Sequence of chain 1.A:
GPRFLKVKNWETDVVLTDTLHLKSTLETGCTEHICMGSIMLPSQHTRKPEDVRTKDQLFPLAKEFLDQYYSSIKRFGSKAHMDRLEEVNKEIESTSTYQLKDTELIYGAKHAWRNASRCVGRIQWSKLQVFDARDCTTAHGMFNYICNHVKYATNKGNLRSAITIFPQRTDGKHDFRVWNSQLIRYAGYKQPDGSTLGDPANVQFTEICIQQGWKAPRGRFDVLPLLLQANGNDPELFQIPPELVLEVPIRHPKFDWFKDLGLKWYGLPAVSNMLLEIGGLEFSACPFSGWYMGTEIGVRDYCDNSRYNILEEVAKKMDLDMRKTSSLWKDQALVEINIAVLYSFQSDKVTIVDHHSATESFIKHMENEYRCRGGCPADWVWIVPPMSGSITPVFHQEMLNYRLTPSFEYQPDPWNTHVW

Binding-site contacts:
Ligand atom C1 contacts residue HEM1 of chain 1.C at 3.5 Å.
Ligand atom N3 contacts residue GLU296 of chain 1.A at 2.8 Å (salt-bridge).
Ligand atom C8 contacts residue HEM1 of chain 1.C at 3.5 Å.
Ligand atom N1 contacts residue GLU296 of chain 1.A at 2.8 Å (salt-bridge).
Ligand atom C15 contacts residue HEM1 of chain 1.C at 3.7 Å.
Ligand atom C17 contacts residue LEU41 of chain 1.A at 3.7 Å (hydrophobic).
Ligand atom C11 contacts residue VAL271 of chain 1.A at 3.5 Å (hydrophobic).
Ligand atom C1 contacts residue SER289 of chain 1.A at 3.5 Å.
Ligand atom C5 contacts residue PRO269 of chain 1.A at 3.8 Å (hydrophobic).
Ligand atom C11 contacts residue HEM1 of chain 1.C at 3.8 Å.
Ligand atom C10 contacts residue VAL271 of chain 1.A at 3.8 Å (hydrophobic).
Ligand atom C8 contacts residue VAL271 of chain 1.A at 3.9 Å (hydrophobic).
Ligand atom C13 contacts residue HEM1 of chain 1.C at 3.2 Å.
Ligand atom S contacts residue HEM1 of chain 1.C at 3.5 Å.
Ligand atom S contacts residue GLY290 of chain 1.A at 3.7 Å.
Ligand atom C10 contacts residue HEM1 of chain 1.C at 3.6 Å.
Ligand atom C1 contacts residue GLY290 of chain 1.A at 3.1 Å.
Ligand atom N3 contacts residue HEM1 of chain 1.C at 3.6 Å.
Ligand atom C6 contacts residue HEM1 of chain 1.C at 3.8 Å.
Ligand atom C3 contacts residue VAL271 of chain 1.A at 3.6 Å (hydrophobic).
Ligand atom C9 contacts residue VAL271 of chain 1.A at 3.5 Å (hydrophobic).
Ligand atom C14 contacts residue HEM1 of chain 1.C at 3.4 Å.
Ligand atom C5 contacts residue GLU296 of chain 1.A at 3.5 Å.
Ligand atom C2 contacts residue SER289 of chain 1.A at 3.7 Å.
Ligand atom C16 contacts residue TYR410 of chain 1.A at 3.7 Å (hydrophobic).
Ligand atom N1 contacts residue PRO269 of chain 1.A at 3.9 Å.
Ligand atom N3 contacts residue TRP291 of chain 1.A at 3.3 Å (h-bond).
Ligand atom C8 contacts residue GLN182 of chain 1.A at 3.9 Å.
Ligand atom C9 contacts residue HEM1 of chain 1.C at 3.6 Å.
Ligand atom C14 contacts residue TRP382 of chain 1.A at 3.7 Å (hydrophobic).
Ligand atom C3 contacts residue PRO269 of chain 1.A at 3.7 Å (hydrophobic).
Ligand atom C17 contacts residue TYR410 of chain 1.A at 3.9 Å (hydrophobic).
Ligand atom C2 contacts residue PHE288 of chain 1.A at 3.5 Å (hydrophobic).
Ligand atom N2 contacts residue HEM1 of chain 1.C at 2.8 Å (h-bond).
Ligand atom C18 contacts residue LEU41 of chain 1.A at 3.5 Å (hydrophobic).
Ligand atom C7 contacts residue GLU296 of chain 1.A at 3.7 Å.
Ligand atom C6 contacts residue GLU296 of chain 1.A at 3.4 Å.
Ligand atom C12 contacts residue HEM1 of chain 1.C at 3.7 Å.
Ligand atom C2 contacts residue PRO269 of chain 1.A at 3.5 Å (hydrophobic).
Ligand atom C2 contacts residue GLY290 of chain 1.A at 3.8 Å.

This protein binds this small molecule.
Small molecule (SMILES): [H]/N=C(\Nc1ccc(CCNCc2cccc(Cl)c2)cc1)c1cccs1